The protein below binds the small molecule below.
Small molecule (SMILES): CC(=O)N[C@@H]1[C@@H](O)[C@H](O)[C@@H](CO)O[C@H]1O

Binding-site contacts:
Ligand atom C5 contacts residue ASN618 of chain 1.A at 3.7 Å.
Ligand atom O3 contacts residue MET621 of chain 1.A at 4.1 Å.
Ligand atom C8 contacts residue MET616 of chain 1.A at 3.6 Å (hydrophobic).
Ligand atom C2 contacts residue ASN618 of chain 1.A at 2.5 Å.
Ligand atom C1 contacts residue MET621 of chain 1.A at 4.4 Å (hydrophobic).
Ligand atom C7 contacts residue MET616 of chain 1.A at 3.7 Å (hydrophobic).
Ligand atom N2 contacts residue MET621 of chain 1.A at 3.8 Å.
Ligand atom C4 contacts residue SER620 of chain 1.A at 4.2 Å.
Ligand atom C1 contacts residue ASN618 of chain 1.A at 1.4 Å.
Ligand atom O5 contacts residue MET621 of chain 1.A at 4.4 Å.
Ligand atom C7 contacts residue ASN618 of chain 1.A at 4.0 Å.
Ligand atom C3 contacts residue ASN618 of chain 1.A at 3.8 Å.
Ligand atom O7 contacts residue MET621 of chain 1.A at 3.0 Å.
Ligand atom C2 contacts residue MET621 of chain 1.A at 3.5 Å (hydrophobic).
Ligand atom N2 contacts residue MET616 of chain 1.A at 4.4 Å.
Ligand atom N2 contacts residue ASN618 of chain 1.A at 2.9 Å (h-bond).
Ligand atom C7 contacts residue MET621 of chain 1.A at 3.6 Å (hydrophobic).
Ligand atom O5 contacts residue ASN618 of chain 1.A at 2.4 Å (h-bond).
Ligand atom O6 contacts residue SER620 of chain 1.A at 3.0 Å (h-bond).
Ligand atom C3 contacts residue MET621 of chain 1.A at 4.3 Å (hydrophobic).
Ligand atom C6 contacts residue SER620 of chain 1.A at 3.2 Å.
Ligand atom C5 contacts residue SER620 of chain 1.A at 3.7 Å.
Ligand atom O5 contacts residue SER620 of chain 1.A at 3.2 Å (h-bond).
Ligand atom C1 contacts residue SER620 of chain 1.A at 4.3 Å.
Ligand atom O7 contacts residue MET616 of chain 1.A at 3.8 Å.
Ligand atom C4 contacts residue ASN618 of chain 1.A at 4.2 Å.

Sequence of chain 1.A:
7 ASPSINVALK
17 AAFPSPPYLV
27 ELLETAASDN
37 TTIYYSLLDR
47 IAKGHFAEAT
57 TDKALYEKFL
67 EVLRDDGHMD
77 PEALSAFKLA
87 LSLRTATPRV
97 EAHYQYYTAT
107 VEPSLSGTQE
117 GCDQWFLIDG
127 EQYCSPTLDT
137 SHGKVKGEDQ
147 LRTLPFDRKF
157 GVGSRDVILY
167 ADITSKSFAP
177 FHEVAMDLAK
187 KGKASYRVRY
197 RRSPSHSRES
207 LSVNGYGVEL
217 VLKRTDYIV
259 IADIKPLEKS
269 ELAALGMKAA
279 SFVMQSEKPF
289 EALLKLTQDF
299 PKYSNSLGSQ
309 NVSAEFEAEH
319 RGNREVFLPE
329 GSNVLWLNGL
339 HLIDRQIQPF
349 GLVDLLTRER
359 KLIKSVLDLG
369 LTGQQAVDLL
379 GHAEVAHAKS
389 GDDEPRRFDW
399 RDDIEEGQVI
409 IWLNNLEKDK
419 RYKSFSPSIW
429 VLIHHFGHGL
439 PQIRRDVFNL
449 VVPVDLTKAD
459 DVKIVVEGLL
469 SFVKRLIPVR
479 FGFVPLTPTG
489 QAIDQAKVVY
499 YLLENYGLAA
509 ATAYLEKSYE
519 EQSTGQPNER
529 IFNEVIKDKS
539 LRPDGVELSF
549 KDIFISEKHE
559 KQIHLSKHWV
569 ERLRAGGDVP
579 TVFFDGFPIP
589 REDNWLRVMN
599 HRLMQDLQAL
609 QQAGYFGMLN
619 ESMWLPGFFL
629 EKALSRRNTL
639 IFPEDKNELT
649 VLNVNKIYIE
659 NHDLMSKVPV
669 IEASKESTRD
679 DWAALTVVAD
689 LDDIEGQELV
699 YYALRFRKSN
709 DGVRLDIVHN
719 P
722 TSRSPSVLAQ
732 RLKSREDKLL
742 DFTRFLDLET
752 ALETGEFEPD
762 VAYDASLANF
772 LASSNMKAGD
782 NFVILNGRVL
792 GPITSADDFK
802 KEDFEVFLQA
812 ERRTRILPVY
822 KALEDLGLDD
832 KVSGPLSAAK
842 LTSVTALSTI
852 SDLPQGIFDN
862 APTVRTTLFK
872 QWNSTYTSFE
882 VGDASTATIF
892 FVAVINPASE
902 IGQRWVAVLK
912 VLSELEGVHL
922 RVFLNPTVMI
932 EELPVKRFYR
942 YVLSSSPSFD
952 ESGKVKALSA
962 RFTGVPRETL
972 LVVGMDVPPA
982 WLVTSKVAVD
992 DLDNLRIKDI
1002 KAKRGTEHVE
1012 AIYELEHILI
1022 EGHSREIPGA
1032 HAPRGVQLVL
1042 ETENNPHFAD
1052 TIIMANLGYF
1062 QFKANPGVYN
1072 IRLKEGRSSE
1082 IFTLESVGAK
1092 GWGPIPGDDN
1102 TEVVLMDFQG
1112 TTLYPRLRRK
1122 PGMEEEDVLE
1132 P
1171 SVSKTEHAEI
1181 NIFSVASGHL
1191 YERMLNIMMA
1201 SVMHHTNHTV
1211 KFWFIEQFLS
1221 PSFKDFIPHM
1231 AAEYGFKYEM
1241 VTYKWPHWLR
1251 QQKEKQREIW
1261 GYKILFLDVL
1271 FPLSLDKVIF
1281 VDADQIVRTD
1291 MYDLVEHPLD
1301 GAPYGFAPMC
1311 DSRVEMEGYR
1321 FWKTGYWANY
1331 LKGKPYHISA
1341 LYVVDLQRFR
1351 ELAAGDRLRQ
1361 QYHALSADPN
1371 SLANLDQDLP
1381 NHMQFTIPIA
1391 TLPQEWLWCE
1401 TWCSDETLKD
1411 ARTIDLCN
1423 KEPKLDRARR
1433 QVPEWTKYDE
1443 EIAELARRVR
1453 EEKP